Sequence of chain 1.E:
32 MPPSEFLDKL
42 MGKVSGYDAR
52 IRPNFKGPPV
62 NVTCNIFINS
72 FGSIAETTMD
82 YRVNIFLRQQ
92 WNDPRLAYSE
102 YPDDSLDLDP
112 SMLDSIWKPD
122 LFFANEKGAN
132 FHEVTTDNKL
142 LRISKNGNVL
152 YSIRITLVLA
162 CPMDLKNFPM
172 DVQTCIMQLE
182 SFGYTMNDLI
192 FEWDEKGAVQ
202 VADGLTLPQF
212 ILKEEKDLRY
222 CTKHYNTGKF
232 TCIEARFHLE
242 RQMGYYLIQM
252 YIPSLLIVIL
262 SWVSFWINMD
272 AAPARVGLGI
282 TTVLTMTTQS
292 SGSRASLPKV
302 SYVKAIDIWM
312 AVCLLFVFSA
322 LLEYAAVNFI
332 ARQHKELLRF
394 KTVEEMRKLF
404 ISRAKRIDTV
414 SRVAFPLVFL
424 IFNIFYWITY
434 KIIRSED

Sequence of chain 1.A:
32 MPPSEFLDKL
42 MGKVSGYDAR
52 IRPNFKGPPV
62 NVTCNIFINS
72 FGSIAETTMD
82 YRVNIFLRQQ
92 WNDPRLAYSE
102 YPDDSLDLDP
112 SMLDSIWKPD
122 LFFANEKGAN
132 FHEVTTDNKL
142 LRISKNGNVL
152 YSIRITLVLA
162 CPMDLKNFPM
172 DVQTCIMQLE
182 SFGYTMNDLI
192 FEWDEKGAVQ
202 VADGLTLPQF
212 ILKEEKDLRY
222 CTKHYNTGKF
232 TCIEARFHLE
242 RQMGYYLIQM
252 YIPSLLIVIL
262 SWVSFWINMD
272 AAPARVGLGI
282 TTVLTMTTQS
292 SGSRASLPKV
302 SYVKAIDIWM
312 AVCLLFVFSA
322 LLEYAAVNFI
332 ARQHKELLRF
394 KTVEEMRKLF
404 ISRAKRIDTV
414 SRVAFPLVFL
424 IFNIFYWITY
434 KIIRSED

Binding-site contacts:
Ligand atom N contacts residue THR228 of chain 1.E at 4.0 Å.
Ligand atom O contacts residue THR228 of chain 1.E at 3.5 Å.
Ligand atom N contacts residue PHE87 of chain 1.A at 4.2 Å.
Ligand atom CA contacts residue LEU141 of chain 1.A at 4.3 Å (hydrophobic).
Ligand atom OXT contacts residue ARG89 of chain 1.A at 4.0 Å.
Ligand atom OXT contacts residue PHE87 of chain 1.A at 3.2 Å.
Ligand atom N contacts residue PHE183 of chain 1.E at 4.0 Å.
Ligand atom C contacts residue THR228 of chain 1.E at 4.4 Å.
Ligand atom O contacts residue ARG89 of chain 1.A at 3.1 Å (salt-bridge).
Ligand atom OXT contacts residue SER153 of chain 1.A at 3.5 Å.
Ligand atom O contacts residue PHE87 of chain 1.A at 4.2 Å.
Ligand atom C contacts residue PHE87 of chain 1.A at 3.5 Å (hydrophobic).
Ligand atom CA contacts residue PHE183 of chain 1.E at 3.9 Å (hydrophobic).
Ligand atom CA contacts residue PHE87 of chain 1.A at 3.9 Å (hydrophobic).
Ligand atom OXT contacts residue PHE183 of chain 1.E at 4.3 Å.
Ligand atom N contacts residue PHE231 of chain 1.E at 3.4 Å.
Ligand atom C contacts residue SER153 of chain 1.A at 4.2 Å.
Ligand atom C contacts residue ARG89 of chain 1.A at 4.0 Å.
Ligand atom CA contacts residue PHE231 of chain 1.E at 4.4 Å (hydrophobic).
Ligand atom N contacts residue TYR226 of chain 1.E at 4.1 Å.

A protein and the small-molecule ligand that binds it are described below.
Small molecule (SMILES): NCC(=O)O